The protein below binds the small molecule below.
Small molecule (SMILES): CC(=O)N[C@H]1[C@H](O[C@H]2[C@H](O)[C@@H](NC(C)=O)CO[C@@H]2CO)O[C@H](CO)[C@@H](O)[C@@H]1O

Sequence of chain 2.A:
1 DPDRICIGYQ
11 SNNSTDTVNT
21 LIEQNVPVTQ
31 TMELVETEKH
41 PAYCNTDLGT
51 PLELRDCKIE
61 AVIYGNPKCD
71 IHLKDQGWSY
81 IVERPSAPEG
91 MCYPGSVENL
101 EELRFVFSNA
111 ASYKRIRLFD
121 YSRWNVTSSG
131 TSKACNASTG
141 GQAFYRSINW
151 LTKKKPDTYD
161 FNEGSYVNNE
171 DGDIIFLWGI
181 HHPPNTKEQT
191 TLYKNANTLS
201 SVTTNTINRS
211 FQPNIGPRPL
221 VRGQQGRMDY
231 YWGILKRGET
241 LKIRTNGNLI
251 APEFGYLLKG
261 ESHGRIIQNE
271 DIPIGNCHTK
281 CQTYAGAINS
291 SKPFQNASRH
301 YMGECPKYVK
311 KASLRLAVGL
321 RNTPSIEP

Binding-site contacts:
Ligand atom C4 contacts residue ASN289 of chain 2.A at 4.2 Å.
Ligand atom C2 contacts residue ASN289 of chain 2.A at 2.4 Å.
Ligand atom C7 contacts residue ASN289 of chain 2.A at 3.5 Å.
Ligand atom O5 contacts residue ASN289 of chain 2.A at 2.4 Å (h-bond).
Ligand atom O7 contacts residue ASN289 of chain 2.A at 3.8 Å.
Ligand atom C1 contacts residue ASN289 of chain 2.A at 1.4 Å.
Ligand atom N2 contacts residue ASN289 of chain 2.A at 2.8 Å (h-bond).
Ligand atom C8 contacts residue HIS278 of chain 2.A at 3.6 Å.
Ligand atom C3 contacts residue ASN289 of chain 2.A at 3.8 Å.
Ligand atom C5 contacts residue ASN289 of chain 2.A at 3.6 Å.